A small-molecule ligand and the protein it binds are described below.
Small molecule (SMILES): NC(=O)CC[C@H](N)C(=O)O

Binding-site contacts:
Ligand atom CG contacts residue SER286 of chain 1.H at 3.1 Å.
Ligand atom NE2 contacts residue PHE318 of chain 1.H at 3.7 Å.
Ligand atom C contacts residue GLU381 of chain 1.H at 3.8 Å.
Ligand atom NE2 contacts residue LYS289 of chain 1.H at 4.1 Å.
Ligand atom O contacts residue GLU381 of chain 1.H at 4.2 Å.
Ligand atom OE1 contacts residue PHE318 of chain 1.H at 3.5 Å.
Ligand atom CD contacts residue SER286 of chain 1.H at 2.7 Å.
Ligand atom N contacts residue GLU381 of chain 1.H at 3.5 Å (salt-bridge).
Ligand atom CA contacts residue GLU381 of chain 1.H at 3.3 Å.
Ligand atom O contacts residue ASN388 of chain 1.H at 2.7 Å (h-bond).
Ligand atom CA contacts residue TYR414 of chain 1.H at 4.3 Å (hydrophobic).
Ligand atom NE2 contacts residue SER286 of chain 1.H at 2.2 Å (h-bond).
Ligand atom CD contacts residue VAL484 of chain 1.H at 4.0 Å (hydrophobic).
Ligand atom C contacts residue ASN388 of chain 1.H at 3.3 Å.
Ligand atom C contacts residue TYR414 of chain 1.H at 3.5 Å (hydrophobic).
Ligand atom N contacts residue GLN285 of chain 1.H at 3.0 Å (h-bond).
Ligand atom CD contacts residue PHE318 of chain 1.H at 4.0 Å (hydrophobic).
Ligand atom OE1 contacts residue LYS289 of chain 1.H at 3.8 Å.
Ligand atom OXT contacts residue TYR414 of chain 1.H at 2.3 Å (h-bond).
Ligand atom O contacts residue ASN335 of chain 1.H at 3.0 Å (h-bond).
Ligand atom O contacts residue TYR414 of chain 1.H at 4.4 Å.
Ligand atom OXT contacts residue ASN388 of chain 1.H at 3.3 Å (h-bond).
Ligand atom OXT contacts residue ASN335 of chain 1.H at 3.1 Å (h-bond).
Ligand atom CB contacts residue TYR249 of chain 1.H at 4.2 Å (hydrophobic).
Ligand atom C contacts residue ASN335 of chain 1.H at 3.5 Å.
Ligand atom CG contacts residue LYS289 of chain 1.H at 4.0 Å.
Ligand atom CG contacts residue GLN285 of chain 1.H at 4.0 Å.
Ligand atom N contacts residue CYS418 of chain 1.H at 3.6 Å (h-bond).
Ligand atom OE1 contacts residue SER286 of chain 1.H at 3.5 Å (h-bond).
Ligand atom NE2 contacts residue VAL484 of chain 1.H at 3.6 Å.
Ligand atom N contacts residue TYR414 of chain 1.H at 3.9 Å.
Ligand atom OXT contacts residue GLU381 of chain 1.H at 4.4 Å.
Ligand atom CA contacts residue GLN285 of chain 1.H at 3.8 Å.
Ligand atom CD contacts residue LYS289 of chain 1.H at 3.7 Å.
Ligand atom CB contacts residue GLN285 of chain 1.H at 3.7 Å.
Ligand atom CG contacts residue VAL484 of chain 1.H at 3.8 Å (hydrophobic).
Ligand atom CB contacts residue ILE250 of chain 1.H at 4.4 Å (hydrophobic).
Ligand atom CA contacts residue ASN388 of chain 1.H at 4.0 Å.
Ligand atom CB contacts residue VAL484 of chain 1.H at 3.8 Å (hydrophobic).
Ligand atom OE1 contacts residue ASN335 of chain 1.H at 3.6 Å (h-bond).

Sequence of chain 1.H:
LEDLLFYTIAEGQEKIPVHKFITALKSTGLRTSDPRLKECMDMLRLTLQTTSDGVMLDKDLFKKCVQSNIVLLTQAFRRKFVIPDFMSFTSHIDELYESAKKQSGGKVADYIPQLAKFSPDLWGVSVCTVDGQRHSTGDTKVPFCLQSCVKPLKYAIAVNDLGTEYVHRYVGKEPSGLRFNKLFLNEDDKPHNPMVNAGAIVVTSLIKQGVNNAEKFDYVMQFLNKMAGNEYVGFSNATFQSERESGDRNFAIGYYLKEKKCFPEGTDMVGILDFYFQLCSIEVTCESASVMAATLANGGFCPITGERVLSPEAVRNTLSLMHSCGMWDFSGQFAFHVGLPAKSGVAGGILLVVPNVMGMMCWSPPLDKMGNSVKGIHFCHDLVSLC